The small molecule below binds the protein below.
Small molecule (SMILES): NCC(=O)O

Sequence of chain 1.B:
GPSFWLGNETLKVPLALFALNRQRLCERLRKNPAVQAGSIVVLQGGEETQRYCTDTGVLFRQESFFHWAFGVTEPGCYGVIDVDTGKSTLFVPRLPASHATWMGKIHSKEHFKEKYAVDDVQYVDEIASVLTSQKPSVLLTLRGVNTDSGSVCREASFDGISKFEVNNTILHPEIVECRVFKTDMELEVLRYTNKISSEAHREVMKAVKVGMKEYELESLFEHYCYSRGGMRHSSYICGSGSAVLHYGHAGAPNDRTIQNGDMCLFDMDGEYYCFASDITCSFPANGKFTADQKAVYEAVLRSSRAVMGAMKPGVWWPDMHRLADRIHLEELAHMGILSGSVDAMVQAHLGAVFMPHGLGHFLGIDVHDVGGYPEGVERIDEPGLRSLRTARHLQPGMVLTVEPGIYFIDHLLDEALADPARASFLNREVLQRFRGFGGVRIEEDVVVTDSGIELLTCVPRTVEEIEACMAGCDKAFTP

Binding-site contacts:
Ligand atom O contacts residue ASP283 of chain 1.B at 3.4 Å (salt-bridge).
Ligand atom C contacts residue ASP283 of chain 1.B at 4.1 Å.
Ligand atom O contacts residue HIS366 of chain 1.B at 3.3 Å (h-bond).
Ligand atom C contacts residue NA1 of chain 1.K at 2.9 Å.
Ligand atom O contacts residue HIS373 of chain 1.B at 2.8 Å (h-bond).
Ligand atom CA contacts residue MN1 of chain 1.J at 3.9 Å.
Ligand atom CA contacts residue ILE240 of chain 1.B at 3.9 Å (hydrophobic).
Ligand atom C contacts residue GLU408 of chain 1.B at 4.1 Å.
Ligand atom CA contacts residue PRO1 of chain 1.M at 2.5 Å (hydrophobic).
Ligand atom N contacts residue ASP274 of chain 1.B at 4.1 Å.
Ligand atom C contacts residue HIS366 of chain 1.B at 4.5 Å.
Ligand atom N contacts residue ASP272 of chain 1.B at 3.8 Å.
Ligand atom C contacts residue HIS373 of chain 1.B at 3.7 Å.
Ligand atom N contacts residue MN1 of chain 1.J at 3.7 Å.
Ligand atom O contacts residue PRO1 of chain 1.M at 2.2 Å (h-bond).
Ligand atom O contacts residue NA1 of chain 1.K at 3.2 Å (h-bond).
Ligand atom N contacts residue ASP283 of chain 1.B at 3.1 Å (salt-bridge).
Ligand atom C contacts residue PRO1 of chain 1.M at 1.3 Å (hydrophobic).
Ligand atom C contacts residue MN1 of chain 1.J at 3.2 Å.
Ligand atom CA contacts residue ASP272 of chain 1.B at 3.4 Å.
Ligand atom O contacts residue GLU408 of chain 1.B at 3.7 Å.
Ligand atom CA contacts residue ASP283 of chain 1.B at 4.1 Å.
Ligand atom O contacts residue MN1 of chain 1.J at 2.5 Å.
Ligand atom N contacts residue NA1 of chain 1.K at 3.1 Å (h-bond).
Ligand atom C contacts residue ASP272 of chain 1.B at 4.2 Å.
Ligand atom CA contacts residue NA1 of chain 1.K at 2.9 Å.
Ligand atom N contacts residue PRO1 of chain 1.M at 3.7 Å.